This protein binds this small molecule.
Small molecule (SMILES): Nc1nc2c(ncn2[C@@H]2O[C@H](CO[P](=O)(O)O[P](=O)(O)NP(=O)(O)O)[C@@H](O)[C@H]2O)c(=O)[nH]1

Sequence of chain 4.A:
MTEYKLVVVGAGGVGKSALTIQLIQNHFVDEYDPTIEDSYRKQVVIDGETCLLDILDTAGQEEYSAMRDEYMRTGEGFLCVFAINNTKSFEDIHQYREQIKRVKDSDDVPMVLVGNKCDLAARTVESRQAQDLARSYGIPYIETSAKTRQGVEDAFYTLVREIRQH

Binding-site contacts:
Ligand atom O2A contacts residue TYR32 of chain 4.A at 3.5 Å.
Ligand atom O2G contacts residue THR35 of chain 4.A at 3.0 Å (h-bond).
Ligand atom O2' contacts residue ASP30 of chain 4.A at 3.1 Å (salt-bridge).
Ligand atom O4' contacts residue LYS117 of chain 4.A at 3.3 Å (salt-bridge).
Ligand atom O1B contacts residue LYS16 of chain 4.A at 2.8 Å (salt-bridge).
Ligand atom O1G contacts residue PRO34 of chain 4.A at 3.4 Å.
Ligand atom O6 contacts residue LYS117 of chain 4.A at 3.3 Å.
Ligand atom O6 contacts residue ASN116 of chain 4.A at 3.2 Å (h-bond).
Ligand atom O2B contacts residue LYS16 of chain 4.A at 3.5 Å (salt-bridge).
Ligand atom O1B contacts residue GLY15 of chain 4.A at 3.0 Å (h-bond).
Ligand atom O2B contacts residue MG1 of chain 4.C at 2.1 Å.
Ligand atom N1 contacts residue ASP119 of chain 4.A at 2.8 Å (salt-bridge).
Ligand atom O1A contacts residue SER17 of chain 4.A at 3.4 Å (h-bond).
Ligand atom O2' contacts residue PHE28 of chain 4.A at 3.2 Å.
Ligand atom O3G contacts residue GLY60 of chain 4.A at 2.8 Å (h-bond).
Ligand atom O6 contacts residue SER145 of chain 4.A at 3.4 Å.
Ligand atom O2' contacts residue VAL29 of chain 4.A at 2.6 Å (h-bond).
Ligand atom O1G contacts residue TYR32 of chain 4.A at 2.6 Å (h-bond).
Ligand atom O1B contacts residue GLY13 of chain 4.A at 3.5 Å (h-bond).
Ligand atom O3A contacts residue GLY15 of chain 4.A at 3.1 Å (h-bond).
Ligand atom O6 contacts residue ALA146 of chain 4.A at 2.7 Å (h-bond).
Ligand atom C2' contacts residue VAL29 of chain 4.A at 3.4 Å (hydrophobic).
Ligand atom N2 contacts residue ASP119 of chain 4.A at 2.9 Å (salt-bridge).
Ligand atom N3B contacts residue MG1 of chain 4.C at 3.4 Å.
Ligand atom N3B contacts residue GLY13 of chain 4.A at 3.0 Å (h-bond).
Ligand atom O3' contacts residue ASP30 of chain 4.A at 2.9 Å (salt-bridge).
Ligand atom C6 contacts residue LYS117 of chain 4.A at 3.5 Å.
Ligand atom N2 contacts residue LEU120 of chain 4.A at 3.5 Å.
Ligand atom O2G contacts residue MG1 of chain 4.C at 2.1 Å.
Ligand atom O1B contacts residue VAL14 of chain 4.A at 3.3 Å (h-bond).
Ligand atom O3G contacts residue GLY12 of chain 4.A at 3.5 Å.
Ligand atom O3G contacts residue LYS16 of chain 4.A at 2.7 Å (salt-bridge).
Ligand atom PG contacts residue MG1 of chain 4.C at 3.2 Å.
Ligand atom PB contacts residue MG1 of chain 4.C at 3.2 Å.
Ligand atom O1A contacts residue GLY15 of chain 4.A at 3.3 Å.
Ligand atom N7 contacts residue ASN116 of chain 4.A at 3.1 Å (h-bond).
Ligand atom C3' contacts residue GLU31 of chain 4.A at 3.4 Å.
Ligand atom O1A contacts residue ALA18 of chain 4.A at 2.8 Å (h-bond).
Ligand atom O2B contacts residue SER17 of chain 4.A at 2.9 Å (h-bond).
Ligand atom N3B contacts residue TYR32 of chain 4.A at 3.4 Å.